Binding-site contacts:
Ligand atom N contacts residue GLU705 of chain 1.B at 2.9 Å (salt-bridge).
Ligand atom OE2 contacts residue LEU650 of chain 1.B at 3.8 Å.
Ligand atom CD contacts residue THR655 of chain 1.B at 3.7 Å.
Ligand atom OE2 contacts residue GLU705 of chain 1.B at 4.3 Å.
Ligand atom N contacts residue PRO478 of chain 1.B at 2.9 Å (h-bond).
Ligand atom CG contacts residue GLU705 of chain 1.B at 3.8 Å.
Ligand atom O contacts residue GLY653 of chain 1.B at 3.0 Å.
Ligand atom O contacts residue SER654 of chain 1.B at 3.0 Å (h-bond).
Ligand atom C contacts residue TYR450 of chain 1.B at 3.4 Å (hydrophobic).
Ligand atom CD contacts residue LEU650 of chain 1.B at 3.5 Å (hydrophobic).
Ligand atom OXT contacts residue TYR450 of chain 1.B at 3.2 Å.
Ligand atom CA contacts residue SER654 of chain 1.B at 3.5 Å.
Ligand atom C contacts residue SER654 of chain 1.B at 3.5 Å.
Ligand atom N contacts residue THR480 of chain 1.B at 3.4 Å (h-bond).
Ligand atom OXT contacts residue PRO478 of chain 1.B at 3.8 Å.
Ligand atom OE1 contacts residue THR655 of chain 1.B at 3.5 Å (h-bond).
Ligand atom O contacts residue ARG485 of chain 1.B at 2.8 Å (salt-bridge).
Ligand atom C contacts residue ARG485 of chain 1.B at 3.5 Å.
Ligand atom OE1 contacts residue SER654 of chain 1.B at 3.4 Å (h-bond).
Ligand atom OXT contacts residue LEU479 of chain 1.B at 3.7 Å.
Ligand atom OXT contacts residue THR480 of chain 1.B at 3.3 Å (h-bond).
Ligand atom N contacts residue TYR450 of chain 1.B at 3.6 Å.
Ligand atom N contacts residue TYR732 of chain 1.B at 4.0 Å.
Ligand atom CG contacts residue LEU650 of chain 1.B at 3.2 Å (hydrophobic).
Ligand atom CB contacts residue TYR450 of chain 1.B at 3.3 Å (hydrophobic).
Ligand atom CA contacts residue GLU705 of chain 1.B at 3.7 Å.
Ligand atom CG contacts residue TYR450 of chain 1.B at 4.1 Å (hydrophobic).
Ligand atom N contacts residue SER654 of chain 1.B at 4.1 Å.
Ligand atom OXT contacts residue ARG485 of chain 1.B at 2.9 Å (salt-bridge).
Ligand atom O contacts residue TYR450 of chain 1.B at 3.2 Å.
Ligand atom CA contacts residue TYR450 of chain 1.B at 3.8 Å (hydrophobic).
Ligand atom OXT contacts residue SER654 of chain 1.B at 4.0 Å.
Ligand atom CA contacts residue THR480 of chain 1.B at 3.9 Å.
Ligand atom OE1 contacts residue LEU650 of chain 1.B at 3.8 Å.
Ligand atom CB contacts residue LEU650 of chain 1.B at 3.5 Å (hydrophobic).
Ligand atom CA contacts residue PRO478 of chain 1.B at 4.2 Å (hydrophobic).
Ligand atom C contacts residue GLY653 of chain 1.B at 4.2 Å.
Ligand atom C contacts residue THR480 of chain 1.B at 4.0 Å.
Ligand atom OE2 contacts residue THR655 of chain 1.B at 3.1 Å (h-bond).
Ligand atom OE1 contacts residue GLY653 of chain 1.B at 3.4 Å.

Sequence of chain 1.B:
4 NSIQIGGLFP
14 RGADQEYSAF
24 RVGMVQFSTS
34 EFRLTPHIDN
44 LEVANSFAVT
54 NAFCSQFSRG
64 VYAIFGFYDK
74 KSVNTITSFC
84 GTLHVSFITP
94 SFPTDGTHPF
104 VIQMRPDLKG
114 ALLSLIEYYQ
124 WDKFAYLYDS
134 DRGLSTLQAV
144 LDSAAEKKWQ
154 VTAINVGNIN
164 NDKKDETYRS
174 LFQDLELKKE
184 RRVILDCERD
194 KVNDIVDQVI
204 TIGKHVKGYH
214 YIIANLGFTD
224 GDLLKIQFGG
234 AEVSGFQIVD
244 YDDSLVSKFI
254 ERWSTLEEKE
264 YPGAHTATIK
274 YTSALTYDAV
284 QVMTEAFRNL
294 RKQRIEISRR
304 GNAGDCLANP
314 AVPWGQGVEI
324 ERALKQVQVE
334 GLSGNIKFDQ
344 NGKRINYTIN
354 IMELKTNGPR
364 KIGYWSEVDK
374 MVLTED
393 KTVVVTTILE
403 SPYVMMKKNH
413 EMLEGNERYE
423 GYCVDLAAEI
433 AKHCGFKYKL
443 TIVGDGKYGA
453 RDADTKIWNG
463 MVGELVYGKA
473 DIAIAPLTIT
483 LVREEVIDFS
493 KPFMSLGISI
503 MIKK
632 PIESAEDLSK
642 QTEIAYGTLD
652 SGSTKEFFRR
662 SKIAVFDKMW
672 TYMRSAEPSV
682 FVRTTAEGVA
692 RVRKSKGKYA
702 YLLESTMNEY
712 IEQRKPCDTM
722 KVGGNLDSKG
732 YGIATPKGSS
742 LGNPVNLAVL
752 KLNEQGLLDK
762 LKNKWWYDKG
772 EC

This protein binds this small molecule.
Small molecule (SMILES): N[C@@H](CCC(=O)O)C(=O)O